Sequence of chain 35.A:
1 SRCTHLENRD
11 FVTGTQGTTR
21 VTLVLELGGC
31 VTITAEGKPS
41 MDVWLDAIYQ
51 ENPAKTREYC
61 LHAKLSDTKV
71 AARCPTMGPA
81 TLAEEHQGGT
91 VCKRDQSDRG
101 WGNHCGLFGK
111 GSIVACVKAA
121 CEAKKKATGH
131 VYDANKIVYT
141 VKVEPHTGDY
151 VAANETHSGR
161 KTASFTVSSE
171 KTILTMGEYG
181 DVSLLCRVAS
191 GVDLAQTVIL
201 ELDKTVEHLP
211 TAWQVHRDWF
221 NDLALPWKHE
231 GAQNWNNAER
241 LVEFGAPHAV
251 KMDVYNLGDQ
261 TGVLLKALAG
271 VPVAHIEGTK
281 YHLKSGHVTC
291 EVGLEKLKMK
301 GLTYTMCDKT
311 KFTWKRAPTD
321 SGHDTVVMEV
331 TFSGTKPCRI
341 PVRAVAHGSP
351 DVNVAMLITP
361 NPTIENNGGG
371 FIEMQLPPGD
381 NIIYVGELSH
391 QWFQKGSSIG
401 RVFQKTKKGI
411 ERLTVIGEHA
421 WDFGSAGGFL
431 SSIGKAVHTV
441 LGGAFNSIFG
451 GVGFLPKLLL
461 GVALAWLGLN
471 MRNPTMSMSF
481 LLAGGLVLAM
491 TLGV

Sequence of chain 35.B:
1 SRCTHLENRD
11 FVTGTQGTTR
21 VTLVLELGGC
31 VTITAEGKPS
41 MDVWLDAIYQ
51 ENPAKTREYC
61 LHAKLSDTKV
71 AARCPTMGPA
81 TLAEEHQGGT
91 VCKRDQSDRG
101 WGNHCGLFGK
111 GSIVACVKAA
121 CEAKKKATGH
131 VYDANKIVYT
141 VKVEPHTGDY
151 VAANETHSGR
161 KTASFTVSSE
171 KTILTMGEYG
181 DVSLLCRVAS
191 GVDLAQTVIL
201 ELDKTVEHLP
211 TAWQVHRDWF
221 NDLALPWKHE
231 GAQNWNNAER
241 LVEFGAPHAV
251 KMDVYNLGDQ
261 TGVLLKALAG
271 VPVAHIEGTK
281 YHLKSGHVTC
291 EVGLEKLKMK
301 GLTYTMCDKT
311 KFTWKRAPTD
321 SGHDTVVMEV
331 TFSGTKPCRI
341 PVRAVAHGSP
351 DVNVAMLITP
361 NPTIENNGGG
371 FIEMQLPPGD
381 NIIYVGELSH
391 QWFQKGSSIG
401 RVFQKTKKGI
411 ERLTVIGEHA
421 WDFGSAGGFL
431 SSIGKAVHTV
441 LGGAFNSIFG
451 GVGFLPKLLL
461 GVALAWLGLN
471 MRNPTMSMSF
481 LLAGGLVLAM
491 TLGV

This small molecule binds to this protein.
Small molecule (SMILES): CC(=O)N[C@H]1[C@H](O[C@H]2[C@H](O)[C@@H](NC(C)=O)CO[C@@H]2CO[C@@H]2O[C@@H](C)[C@@H](O)[C@@H](O)[C@@H]2O)O[C@H](CO)[C@@H](O)[C@@H]1O

Binding-site contacts:
Ligand atom C8 contacts residue HIS104 of chain 35.A at 4.0 Å.
Ligand atom C5 contacts residue ASN154 of chain 35.B at 3.7 Å.
Ligand atom C1 contacts residue HIS104 of chain 35.A at 3.2 Å.
Ligand atom O7 contacts residue ASN154 of chain 35.B at 3.3 Å (h-bond).
Ligand atom N2 contacts residue ASN154 of chain 35.B at 2.9 Å (h-bond).
Ligand atom C3 contacts residue ASN154 of chain 35.B at 3.8 Å.
Ligand atom C2 contacts residue ASN154 of chain 35.B at 2.4 Å.
Ligand atom C7 contacts residue ASN154 of chain 35.B at 3.3 Å.
Ligand atom C4 contacts residue HIS104 of chain 35.A at 4.4 Å.
Ligand atom O5 contacts residue ASN154 of chain 35.B at 2.4 Å (h-bond).
Ligand atom C6 contacts residue HIS104 of chain 35.A at 3.2 Å.
Ligand atom C5 contacts residue HIS104 of chain 35.A at 3.1 Å.
Ligand atom O5 contacts residue HIS104 of chain 35.A at 3.0 Å (h-bond).
Ligand atom C4 contacts residue ASN154 of chain 35.B at 4.2 Å.
Ligand atom C1 contacts residue ASN154 of chain 35.B at 1.4 Å.
Ligand atom C8 contacts residue ASN154 of chain 35.B at 3.4 Å.